Binding-site contacts:
Ligand atom O7 contacts residue ASN365 of chain 1.E at 3.5 Å (h-bond).
Ligand atom C6 contacts residue UNK57 of chain 1.D at 4.2 Å.
Ligand atom O4 contacts residue UNK60 of chain 1.D at 4.3 Å.
Ligand atom C1 contacts residue ASN365 of chain 1.E at 1.4 Å.
Ligand atom C5 contacts residue ASN365 of chain 1.E at 3.6 Å.
Ligand atom O5 contacts residue ASN365 of chain 1.E at 2.3 Å (h-bond).
Ligand atom C2 contacts residue ASN365 of chain 1.E at 2.4 Å.
Ligand atom C5 contacts residue UNK58 of chain 1.D at 4.0 Å.
Ligand atom C8 contacts residue ASN365 of chain 1.E at 4.5 Å.
Ligand atom N2 contacts residue ASN365 of chain 1.E at 2.9 Å (h-bond).
Ligand atom C7 contacts residue ASN365 of chain 1.E at 3.4 Å.
Ligand atom C6 contacts residue UNK58 of chain 1.D at 4.3 Å.
Ligand atom C3 contacts residue ASN365 of chain 1.E at 3.8 Å.
Ligand atom C4 contacts residue ASN365 of chain 1.E at 4.2 Å.

This small molecule binds to this protein.
Small molecule (SMILES): CC(=O)N[C@@H]1[C@@H](O)[C@H](O)[C@@H](CO)O[C@H]1O

Sequence of chain 1.E:
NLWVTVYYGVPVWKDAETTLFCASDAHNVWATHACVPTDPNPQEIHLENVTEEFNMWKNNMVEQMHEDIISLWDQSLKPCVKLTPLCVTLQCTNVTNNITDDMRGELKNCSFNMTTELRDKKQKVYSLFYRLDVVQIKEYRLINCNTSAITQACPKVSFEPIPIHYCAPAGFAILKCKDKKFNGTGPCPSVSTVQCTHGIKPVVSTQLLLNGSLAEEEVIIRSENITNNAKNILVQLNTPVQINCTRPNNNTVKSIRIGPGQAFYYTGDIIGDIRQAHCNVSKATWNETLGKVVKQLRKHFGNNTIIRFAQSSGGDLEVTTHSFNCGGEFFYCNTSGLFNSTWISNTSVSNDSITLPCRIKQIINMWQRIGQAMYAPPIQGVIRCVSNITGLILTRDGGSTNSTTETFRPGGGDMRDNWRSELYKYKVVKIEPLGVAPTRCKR

Sequence of chain 1.D:
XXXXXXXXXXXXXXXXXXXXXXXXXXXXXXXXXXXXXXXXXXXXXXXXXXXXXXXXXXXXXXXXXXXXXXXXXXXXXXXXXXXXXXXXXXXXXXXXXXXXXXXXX